A protein and the small-molecule ligand that binds it are described below.
Small molecule (SMILES): CC(=O)N[C@@H]1[C@@H](O)[C@H](O)[C@@H](CO)O[C@H]1O

Binding-site contacts:
Ligand atom N2 contacts residue ASN334 of chain 3.F at 2.9 Å (h-bond).
Ligand atom C7 contacts residue SER359 of chain 3.F at 3.8 Å.
Ligand atom C2 contacts residue ASN334 of chain 3.F at 2.5 Å.
Ligand atom O7 contacts residue ASN334 of chain 3.F at 3.3 Å (h-bond).
Ligand atom C8 contacts residue ALA335 of chain 3.F at 3.4 Å (hydrophobic).
Ligand atom C8 contacts residue THR343 of chain 3.F at 4.0 Å.
Ligand atom C8 contacts residue SER336 of chain 3.F at 4.2 Å.
Ligand atom O5 contacts residue ASN334 of chain 3.F at 2.4 Å (h-bond).
Ligand atom C7 contacts residue ALA335 of chain 3.F at 3.7 Å (hydrophobic).
Ligand atom C2 contacts residue SER359 of chain 3.F at 4.3 Å.
Ligand atom C3 contacts residue ASN334 of chain 3.F at 3.8 Å.
Ligand atom C5 contacts residue ASN334 of chain 3.F at 3.7 Å.
Ligand atom O7 contacts residue SER359 of chain 3.F at 2.9 Å (h-bond).
Ligand atom N2 contacts residue SER359 of chain 3.F at 4.5 Å.
Ligand atom C1 contacts residue ALA335 of chain 3.F at 4.0 Å (hydrophobic).
Ligand atom O7 contacts residue NAG1 of chain 3.LA at 4.0 Å.
Ligand atom C1 contacts residue ASN334 of chain 3.F at 1.4 Å.
Ligand atom C8 contacts residue ASN334 of chain 3.F at 4.4 Å.
Ligand atom N2 contacts residue ALA335 of chain 3.F at 3.4 Å (h-bond).
Ligand atom C4 contacts residue ASN334 of chain 3.F at 4.2 Å.
Ligand atom O7 contacts residue ASN357 of chain 3.F at 3.9 Å.
Ligand atom C7 contacts residue ASN334 of chain 3.F at 3.3 Å.
Ligand atom C2 contacts residue ALA335 of chain 3.F at 4.3 Å (hydrophobic).
Ligand atom C1 contacts residue SER359 of chain 3.F at 4.2 Å.

Sequence of chain 3.F:
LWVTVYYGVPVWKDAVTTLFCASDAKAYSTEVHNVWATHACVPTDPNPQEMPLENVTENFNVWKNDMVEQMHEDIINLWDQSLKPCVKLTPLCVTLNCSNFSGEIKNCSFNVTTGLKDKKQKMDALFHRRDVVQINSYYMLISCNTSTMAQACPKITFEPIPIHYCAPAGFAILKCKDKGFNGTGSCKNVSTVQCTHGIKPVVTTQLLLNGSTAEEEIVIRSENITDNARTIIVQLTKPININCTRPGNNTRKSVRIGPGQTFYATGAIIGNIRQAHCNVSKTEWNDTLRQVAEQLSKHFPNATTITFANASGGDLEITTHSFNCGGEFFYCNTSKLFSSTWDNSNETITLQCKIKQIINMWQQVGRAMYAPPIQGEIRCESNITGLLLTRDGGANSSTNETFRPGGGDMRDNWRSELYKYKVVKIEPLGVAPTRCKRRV